This small molecule binds to this protein.
Small molecule (SMILES): O=C(O)c1cc(-c2ccc(Cl)cc2)c2cc[nH]c2c1

Binding-site contacts:
Ligand atom C5 contacts residue ARG56 of chain 1.A at 3.6 Å.
Ligand atom C2 contacts residue LYS43 of chain 1.A at 4.0 Å.
Ligand atom C10 contacts residue LYS43 of chain 1.A at 3.7 Å.
Ligand atom C6 contacts residue ARG56 of chain 1.A at 3.5 Å.
Ligand atom N contacts residue SO41 of chain 1.K at 3.6 Å.
Ligand atom C4 contacts residue ARG56 of chain 1.A at 3.8 Å.
Ligand atom C5 contacts residue GLU52 of chain 1.A at 3.9 Å.
Ligand atom CL contacts residue LEU55 of chain 1.A at 4.0 Å.
Ligand atom C12 contacts residue GLU47 of chain 1.A at 3.9 Å.
Ligand atom C11 contacts residue GLU52 of chain 1.A at 4.0 Å.
Ligand atom C contacts residue LYS43 of chain 1.A at 3.7 Å.
Ligand atom O contacts residue HIS78 of chain 1.A at 3.4 Å.
Ligand atom CL contacts residue VAL59 of chain 1.A at 3.6 Å.
Ligand atom C10 contacts residue SO41 of chain 1.K at 4.0 Å.
Ligand atom C contacts residue HIS78 of chain 1.A at 3.9 Å.
Ligand atom C12 contacts residue LYS43 of chain 1.A at 3.5 Å.
Ligand atom C13 contacts residue LYS43 of chain 1.A at 3.5 Å.
Ligand atom C6 contacts residue GLU52 of chain 1.A at 3.9 Å.
Ligand atom N contacts residue LYS43 of chain 1.A at 3.4 Å.
Ligand atom C14 contacts residue LYS43 of chain 1.A at 3.5 Å.
Ligand atom C8 contacts residue VAL83 of chain 1.A at 3.7 Å (hydrophobic).
Ligand atom C8 contacts residue TYR76 of chain 1.A at 4.0 Å (hydrophobic).
Ligand atom C11 contacts residue VAL83 of chain 1.A at 4.0 Å (hydrophobic).
Ligand atom C9 contacts residue VAL83 of chain 1.A at 3.8 Å (hydrophobic).
Ligand atom C1 contacts residue SO41 of chain 1.K at 4.0 Å.
Ligand atom C13 contacts residue SO41 of chain 1.K at 3.5 Å.
Ligand atom C6 contacts residue LEU55 of chain 1.A at 3.6 Å (hydrophobic).
Ligand atom C3 contacts residue LYS43 of chain 1.A at 3.9 Å.
Ligand atom O1 contacts residue LYS43 of chain 1.A at 3.7 Å.
Ligand atom C13 contacts residue GLU47 of chain 1.A at 3.9 Å.
Ligand atom C7 contacts residue ARG56 of chain 1.A at 3.7 Å.
Ligand atom C1 contacts residue LYS43 of chain 1.A at 3.6 Å.
Ligand atom C14 contacts residue SO41 of chain 1.K at 3.6 Å.
Ligand atom C11 contacts residue LYS43 of chain 1.A at 3.9 Å.
Ligand atom CL contacts residue TYR76 of chain 1.A at 4.0 Å.
Ligand atom N contacts residue GLU47 of chain 1.A at 2.9 Å (salt-bridge).
Ligand atom C4 contacts residue VAL83 of chain 1.A at 4.0 Å (hydrophobic).
Ligand atom C8 contacts residue ARG56 of chain 1.A at 3.7 Å.
Ligand atom C7 contacts residue VAL83 of chain 1.A at 4.0 Å (hydrophobic).
Ligand atom C7 contacts residue LEU55 of chain 1.A at 4.0 Å (hydrophobic).

Sequence of chain 1.A:
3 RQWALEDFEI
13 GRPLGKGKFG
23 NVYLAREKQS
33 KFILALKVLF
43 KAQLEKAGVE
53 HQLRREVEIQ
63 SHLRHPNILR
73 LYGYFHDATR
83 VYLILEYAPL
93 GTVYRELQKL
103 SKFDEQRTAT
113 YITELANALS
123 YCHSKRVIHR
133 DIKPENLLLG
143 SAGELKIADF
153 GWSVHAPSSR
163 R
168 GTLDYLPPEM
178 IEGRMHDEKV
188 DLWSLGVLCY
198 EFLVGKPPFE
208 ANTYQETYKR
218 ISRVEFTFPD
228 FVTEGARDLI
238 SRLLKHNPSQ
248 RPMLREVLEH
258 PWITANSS